The protein below binds the small molecule below.
Small molecule (SMILES): Nc1ncnc2c1ncn2[C@@H]1O[C@H](CO[P](=O)(O)C[P](=O)(O)OP(=O)(O)O)[C@@H](O)[C@H]1O

Binding-site contacts:
Ligand atom O4' contacts residue ALA415 of chain 3.A at 3.6 Å.
Ligand atom C3A contacts residue ASN412 of chain 3.A at 3.6 Å.
Ligand atom O4' contacts residue ASN412 of chain 3.A at 3.6 Å.
Ligand atom O3G contacts residue THR52 of chain 3.A at 3.0 Å (h-bond).
Ligand atom O3G contacts residue ASP99 of chain 3.A at 3.3 Å (salt-bridge).
Ligand atom O5' contacts residue ARG416 of chain 3.A at 3.3 Å (salt-bridge).
Ligand atom C6 contacts residue GLY98 of chain 3.A at 3.6 Å.
Ligand atom O1G contacts residue THR52 of chain 3.A at 2.5 Å (h-bond).
Ligand atom O2G contacts residue CA1 of chain 3.C at 2.5 Å.
Ligand atom N6 contacts residue GLY98 of chain 3.A at 3.2 Å (h-bond).
Ligand atom PG contacts residue ASP99 of chain 3.A at 3.6 Å.
Ligand atom C2 contacts residue PHE336 of chain 3.A at 3.2 Å (hydrophobic).
Ligand atom O3G contacts residue PHE51 of chain 3.A at 2.9 Å (h-bond).
Ligand atom O3B contacts residue SER49 of chain 3.A at 3.3 Å.
Ligand atom O1B contacts residue CA1 of chain 3.C at 2.6 Å.
Ligand atom C6 contacts residue ALA97 of chain 3.A at 3.6 Å (hydrophobic).
Ligand atom C4' contacts residue ARG416 of chain 3.A at 3.6 Å.
Ligand atom PB contacts residue CA1 of chain 3.C at 3.6 Å.
Ligand atom PG contacts residue THR52 of chain 3.A at 3.3 Å.
Ligand atom C2 contacts residue ALA97 of chain 3.A at 3.4 Å (hydrophobic).
Ligand atom O1B contacts residue ILE48 of chain 3.A at 3.4 Å (h-bond).
Ligand atom C5' contacts residue ARG416 of chain 3.A at 3.5 Å.
Ligand atom O2G contacts residue ASP99 of chain 3.A at 2.9 Å (salt-bridge).
Ligand atom O1B contacts residue ASP47 of chain 3.A at 3.1 Å (salt-bridge).
Ligand atom O3' contacts residue ARG416 of chain 3.A at 3.2 Å (salt-bridge).
Ligand atom N6 contacts residue VAL406 of chain 3.A at 2.9 Å (h-bond).
Ligand atom O3G contacts residue GLY50 of chain 3.A at 3.0 Å (h-bond).
Ligand atom O2B contacts residue SER49 of chain 3.A at 3.0 Å (h-bond).
Ligand atom N6 contacts residue THR405 of chain 3.A at 3.6 Å.
Ligand atom O2A contacts residue GLY452 of chain 3.A at 3.3 Å.
Ligand atom O2A contacts residue ARG416 of chain 3.A at 2.7 Å (salt-bridge).
Ligand atom N1 contacts residue ALA97 of chain 3.A at 3.3 Å.
Ligand atom O2B contacts residue LYS144 of chain 3.A at 3.3 Å (salt-bridge).
Ligand atom PA contacts residue ARG416 of chain 3.A at 3.6 Å.
Ligand atom O3B contacts residue GLY50 of chain 3.A at 3.4 Å (h-bond).
Ligand atom C8 contacts residue ASN412 of chain 3.A at 3.3 Å.
Ligand atom O1A contacts residue ASP47 of chain 3.A at 3.4 Å (salt-bridge).
Ligand atom N7 contacts residue VAL411 of chain 3.A at 3.1 Å.
Ligand atom O1G contacts residue ASN412 of chain 3.A at 2.8 Å (h-bond).
Ligand atom C1' contacts residue ALA415 of chain 3.A at 3.5 Å (hydrophobic).

Sequence of chain 3.A:
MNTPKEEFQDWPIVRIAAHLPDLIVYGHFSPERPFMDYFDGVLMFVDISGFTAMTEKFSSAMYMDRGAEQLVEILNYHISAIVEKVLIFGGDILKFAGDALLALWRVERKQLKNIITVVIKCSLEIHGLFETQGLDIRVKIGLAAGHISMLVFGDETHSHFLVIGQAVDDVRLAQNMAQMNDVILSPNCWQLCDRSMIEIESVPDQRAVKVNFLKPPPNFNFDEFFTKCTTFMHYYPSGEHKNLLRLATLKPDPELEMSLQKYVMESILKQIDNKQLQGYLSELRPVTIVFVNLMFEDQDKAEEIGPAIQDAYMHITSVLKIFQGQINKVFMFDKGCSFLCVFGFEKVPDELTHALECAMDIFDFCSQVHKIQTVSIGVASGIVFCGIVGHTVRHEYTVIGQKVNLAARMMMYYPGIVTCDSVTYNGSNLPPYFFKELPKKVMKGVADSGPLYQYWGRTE